Sequence of chain 1.A:
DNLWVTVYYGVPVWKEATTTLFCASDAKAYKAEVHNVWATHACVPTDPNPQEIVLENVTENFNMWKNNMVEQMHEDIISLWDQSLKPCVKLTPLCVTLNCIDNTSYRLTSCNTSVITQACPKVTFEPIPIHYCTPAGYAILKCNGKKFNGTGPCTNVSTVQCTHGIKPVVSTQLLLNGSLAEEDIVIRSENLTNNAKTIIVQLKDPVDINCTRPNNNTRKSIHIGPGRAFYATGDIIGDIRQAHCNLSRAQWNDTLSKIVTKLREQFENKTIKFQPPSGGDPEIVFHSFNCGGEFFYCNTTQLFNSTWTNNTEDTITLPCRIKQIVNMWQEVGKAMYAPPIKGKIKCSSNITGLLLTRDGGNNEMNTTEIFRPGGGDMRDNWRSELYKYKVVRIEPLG

Binding-site contacts:
Ligand atom C8 contacts residue SER303 of chain 1.A at 4.1 Å.
Ligand atom C4 contacts residue ASN265 of chain 1.A at 4.3 Å.
Ligand atom O5 contacts residue ASN265 of chain 1.A at 2.4 Å (h-bond).
Ligand atom C7 contacts residue ASN265 of chain 1.A at 3.4 Å.
Ligand atom N2 contacts residue ASN265 of chain 1.A at 2.8 Å (h-bond).
Ligand atom C1 contacts residue ASN265 of chain 1.A at 1.4 Å.
Ligand atom C7 contacts residue NAG1 of chain 1.I at 4.4 Å.
Ligand atom C8 contacts residue ASN301 of chain 1.A at 4.1 Å.
Ligand atom C8 contacts residue ASN265 of chain 1.A at 4.4 Å.
Ligand atom O7 contacts residue ASP263 of chain 1.A at 4.1 Å.
Ligand atom C2 contacts residue ASN265 of chain 1.A at 2.5 Å.
Ligand atom O7 contacts residue ASN265 of chain 1.A at 3.5 Å (h-bond).
Ligand atom C3 contacts residue ASN265 of chain 1.A at 3.8 Å.
Ligand atom C8 contacts residue LEU302 of chain 1.A at 4.5 Å (hydrophobic).
Ligand atom O7 contacts residue NAG1 of chain 1.I at 3.3 Å (h-bond).
Ligand atom C5 contacts residue ASN265 of chain 1.A at 3.7 Å.

This small molecule binds to this protein.
Small molecule (SMILES): CC(=O)N[C@H]1[C@H](O[C@H]2[C@H](O)[C@@H](NC(C)=O)CO[C@@H]2CO)O[C@H](CO)[C@@H](O)[C@@H]1O